The protein below binds the small molecule below.
Small molecule (SMILES): CC(=O)N[C@@H]1[C@@H](O)[C@H](O)[C@@H](CO)O[C@H]1O

Sequence of chain 1.C:
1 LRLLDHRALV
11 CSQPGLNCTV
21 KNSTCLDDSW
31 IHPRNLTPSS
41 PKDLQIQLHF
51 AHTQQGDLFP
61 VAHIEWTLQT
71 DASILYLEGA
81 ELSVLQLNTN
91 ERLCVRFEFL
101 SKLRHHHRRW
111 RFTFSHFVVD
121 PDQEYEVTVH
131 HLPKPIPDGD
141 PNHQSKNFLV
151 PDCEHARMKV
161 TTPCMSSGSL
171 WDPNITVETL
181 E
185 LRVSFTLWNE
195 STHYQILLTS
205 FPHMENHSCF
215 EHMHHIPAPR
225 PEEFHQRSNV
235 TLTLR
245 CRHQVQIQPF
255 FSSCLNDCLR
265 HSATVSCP

Binding-site contacts:
Ligand atom O7 contacts residue ASN193 of chain 1.C at 4.3 Å.
Ligand atom O6 contacts residue HIS229 of chain 1.C at 3.6 Å.
Ligand atom C5 contacts residue HIS229 of chain 1.C at 4.5 Å.
Ligand atom C5 contacts residue ASN193 of chain 1.C at 3.7 Å.
Ligand atom C8 contacts residue ASN193 of chain 1.C at 4.4 Å.
Ligand atom O5 contacts residue HIS229 of chain 1.C at 3.4 Å (h-bond).
Ligand atom N2 contacts residue ASN193 of chain 1.C at 2.9 Å (h-bond).
Ligand atom C3 contacts residue ASN193 of chain 1.C at 3.8 Å.
Ligand atom C2 contacts residue ASN193 of chain 1.C at 2.5 Å.
Ligand atom C1 contacts residue ASN193 of chain 1.C at 1.4 Å.
Ligand atom C7 contacts residue ASN193 of chain 1.C at 3.9 Å.
Ligand atom C4 contacts residue ASN193 of chain 1.C at 4.2 Å.
Ligand atom O5 contacts residue ASN193 of chain 1.C at 2.4 Å (h-bond).
Ligand atom C1 contacts residue HIS229 of chain 1.C at 3.6 Å.